A small-molecule ligand and the protein it binds are described below.
Small molecule (SMILES): CC(=O)N[C@H]1[C@H](O[C@H]2[C@H](O)[C@@H](NC(C)=O)CO[C@@H]2CO)O[C@H](CO)[C@@H](O)[C@@H]1O

Binding-site contacts:
Ligand atom C4 contacts residue ASN76 of chain 1.A at 4.3 Å.
Ligand atom O7 contacts residue ASN76 of chain 1.A at 4.1 Å.
Ligand atom N2 contacts residue ASN76 of chain 1.A at 2.8 Å (h-bond).
Ligand atom C3 contacts residue ASN76 of chain 1.A at 3.8 Å.
Ligand atom O5 contacts residue ASN76 of chain 1.A at 2.4 Å (h-bond).
Ligand atom C1 contacts residue ASN76 of chain 1.A at 1.4 Å.
Ligand atom O6 contacts residue ASN76 of chain 1.A at 4.4 Å.
Ligand atom C7 contacts residue ASN76 of chain 1.A at 3.9 Å.
Ligand atom C5 contacts residue ASN76 of chain 1.A at 3.7 Å.
Ligand atom C2 contacts residue ASN76 of chain 1.A at 2.5 Å.

Sequence of chain 1.A:
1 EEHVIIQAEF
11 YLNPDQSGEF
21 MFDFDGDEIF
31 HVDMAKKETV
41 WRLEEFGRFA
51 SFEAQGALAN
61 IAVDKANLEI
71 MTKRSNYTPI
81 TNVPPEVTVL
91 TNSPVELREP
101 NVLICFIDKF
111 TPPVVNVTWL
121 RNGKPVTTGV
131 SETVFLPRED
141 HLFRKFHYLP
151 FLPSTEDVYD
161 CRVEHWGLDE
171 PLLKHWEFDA